Binding-site contacts:
Ligand atom O5 contacts residue PHE80 of chain 1.E at 3.8 Å.
Ligand atom C1 contacts residue GLU210 of chain 1.E at 3.4 Å.
Ligand atom O4 contacts residue PRO257 of chain 1.E at 2.6 Å (h-bond).
Ligand atom C11 contacts residue ASP199 of chain 1.F at 3.6 Å.
Ligand atom C10 contacts residue PRO257 of chain 1.E at 3.7 Å (hydrophobic).
Ligand atom C8 contacts residue PHE256 of chain 1.E at 3.5 Å (hydrophobic).
Ligand atom C9 contacts residue TRP309 of chain 1.E at 3.6 Å (hydrophobic).
Ligand atom C4 contacts residue ASP177 of chain 1.F at 3.6 Å.
Ligand atom O7 contacts residue TRP309 of chain 1.E at 3.5 Å.
Ligand atom O6 contacts residue ASP199 of chain 1.F at 3.8 Å.
Ligand atom O8 contacts residue PHE281 of chain 1.E at 3.4 Å.
Ligand atom O6 contacts residue PHE207 of chain 1.E at 3.5 Å.
Ligand atom O5 contacts residue SER82 of chain 1.E at 3.4 Å.
Ligand atom O9 contacts residue ASP199 of chain 1.F at 2.4 Å (salt-bridge).
Ligand atom C6 contacts residue PRO257 of chain 1.E at 3.5 Å (hydrophobic).
Ligand atom C6 contacts residue ARG258 of chain 1.E at 3.6 Å.
Ligand atom O5 contacts residue ASP177 of chain 1.F at 2.6 Å (salt-bridge).
Ligand atom C2 contacts residue GLN391 of chain 1.E at 3.6 Å.
Ligand atom O1 contacts residue CYS387 of chain 1.E at 3.8 Å.
Ligand atom C7 contacts residue ASP199 of chain 1.F at 3.6 Å.
Ligand atom O2 contacts residue GLN391 of chain 1.E at 3.2 Å (h-bond).
Ligand atom C3 contacts residue PRO257 of chain 1.E at 3.3 Å (hydrophobic).
Ligand atom O8 contacts residue GLN391 of chain 1.E at 3.1 Å (h-bond).
Ligand atom O6 contacts residue ASP177 of chain 1.F at 2.6 Å (salt-bridge).
Ligand atom O4 contacts residue PHE256 of chain 1.E at 3.8 Å.
Ligand atom O7 contacts residue SER84 of chain 1.E at 2.8 Å (h-bond).
Ligand atom O2 contacts residue ARG258 of chain 1.E at 3.0 Å (salt-bridge).
Ligand atom C9 contacts residue SER84 of chain 1.E at 3.5 Å.
Ligand atom O8 contacts residue ARG258 of chain 1.E at 3.8 Å.
Ligand atom O5 contacts residue ARG134 of chain 1.F at 3.7 Å.
Ligand atom O contacts residue GLU210 of chain 1.E at 2.9 Å (salt-bridge).
Ligand atom O1 contacts residue GLN391 of chain 1.E at 2.8 Å (h-bond).
Ligand atom O6 contacts residue ALA200 of chain 1.F at 3.2 Å.
Ligand atom C9 contacts residue GLU210 of chain 1.E at 3.6 Å.
Ligand atom C7 contacts residue ASP177 of chain 1.F at 3.4 Å.
Ligand atom C contacts residue GLU210 of chain 1.E at 3.7 Å.
Ligand atom C11 contacts residue PHE256 of chain 1.E at 3.6 Å (hydrophobic).
Ligand atom O8 contacts residue PRO257 of chain 1.E at 3.7 Å.
Ligand atom C10 contacts residue GLN391 of chain 1.E at 3.3 Å.
Ligand atom O7 contacts residue ARG258 of chain 1.E at 2.9 Å (salt-bridge).

Sequence of chain 1.E:
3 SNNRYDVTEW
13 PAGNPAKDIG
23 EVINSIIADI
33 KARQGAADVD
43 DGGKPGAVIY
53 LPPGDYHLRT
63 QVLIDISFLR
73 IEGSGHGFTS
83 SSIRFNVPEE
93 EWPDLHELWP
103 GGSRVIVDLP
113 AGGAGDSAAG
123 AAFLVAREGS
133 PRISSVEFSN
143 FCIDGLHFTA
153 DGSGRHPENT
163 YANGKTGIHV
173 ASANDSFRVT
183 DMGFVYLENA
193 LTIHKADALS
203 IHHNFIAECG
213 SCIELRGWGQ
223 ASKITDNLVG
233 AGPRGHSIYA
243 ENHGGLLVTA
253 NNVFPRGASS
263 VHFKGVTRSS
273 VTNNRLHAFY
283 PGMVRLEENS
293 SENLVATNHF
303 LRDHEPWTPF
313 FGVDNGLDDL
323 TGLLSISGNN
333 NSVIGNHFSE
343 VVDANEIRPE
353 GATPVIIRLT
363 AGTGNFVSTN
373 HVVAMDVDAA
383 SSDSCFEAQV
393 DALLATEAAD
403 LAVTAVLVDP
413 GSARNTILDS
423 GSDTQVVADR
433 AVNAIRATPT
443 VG

Sequence of chain 1.F:
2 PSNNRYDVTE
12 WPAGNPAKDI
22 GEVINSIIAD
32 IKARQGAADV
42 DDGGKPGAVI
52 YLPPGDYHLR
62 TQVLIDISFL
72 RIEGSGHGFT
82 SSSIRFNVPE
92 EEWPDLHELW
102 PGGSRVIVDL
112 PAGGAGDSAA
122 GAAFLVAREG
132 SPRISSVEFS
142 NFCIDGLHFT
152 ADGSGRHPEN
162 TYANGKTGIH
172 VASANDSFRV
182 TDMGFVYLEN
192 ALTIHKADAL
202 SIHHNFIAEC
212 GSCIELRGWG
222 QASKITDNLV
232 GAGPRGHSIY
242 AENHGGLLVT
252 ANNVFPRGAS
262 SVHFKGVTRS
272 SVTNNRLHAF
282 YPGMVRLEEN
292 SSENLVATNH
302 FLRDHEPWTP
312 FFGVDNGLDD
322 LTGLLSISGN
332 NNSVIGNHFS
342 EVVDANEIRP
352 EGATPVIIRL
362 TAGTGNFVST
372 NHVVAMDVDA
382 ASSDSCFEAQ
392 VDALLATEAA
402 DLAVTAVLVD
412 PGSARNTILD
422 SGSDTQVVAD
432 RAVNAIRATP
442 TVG

This small molecule binds to this protein.
Small molecule (SMILES): OC[C@H]1O[C@@]2(CO[C@]3(CO)O[C@H](CO)[C@@H](O)[C@@H]3O2)[C@@H](O)[C@@H]1O